Sequence of chain 1.A:
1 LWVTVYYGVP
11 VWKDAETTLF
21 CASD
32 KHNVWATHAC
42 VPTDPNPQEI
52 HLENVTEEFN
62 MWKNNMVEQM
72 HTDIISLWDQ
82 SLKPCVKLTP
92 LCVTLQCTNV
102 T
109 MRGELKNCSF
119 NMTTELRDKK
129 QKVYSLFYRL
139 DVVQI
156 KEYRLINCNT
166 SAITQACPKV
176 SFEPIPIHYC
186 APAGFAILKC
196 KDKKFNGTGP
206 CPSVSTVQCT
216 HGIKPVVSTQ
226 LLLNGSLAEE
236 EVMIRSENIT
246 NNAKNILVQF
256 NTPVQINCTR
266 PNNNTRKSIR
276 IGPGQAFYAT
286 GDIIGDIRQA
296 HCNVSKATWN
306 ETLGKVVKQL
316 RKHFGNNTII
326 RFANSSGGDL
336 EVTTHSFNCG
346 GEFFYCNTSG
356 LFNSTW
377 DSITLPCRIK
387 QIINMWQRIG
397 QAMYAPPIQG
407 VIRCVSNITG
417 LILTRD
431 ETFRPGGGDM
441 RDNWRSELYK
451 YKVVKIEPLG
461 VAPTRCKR

This small molecule binds to this protein.
Small molecule (SMILES): CC(=O)N[C@@H]1[C@@H](O)[C@H](O)[C@@H](CO)O[C@H]1O

Binding-site contacts:
Ligand atom N2 contacts residue ASN413 of chain 1.A at 2.9 Å (h-bond).
Ligand atom C2 contacts residue ASN413 of chain 1.A at 2.5 Å.
Ligand atom C8 contacts residue NAG2 of chain 1.P at 4.5 Å.
Ligand atom C6 contacts residue LEU232 of chain 1.A at 4.2 Å (hydrophobic).
Ligand atom C1 contacts residue PRO258 of chain 1.A at 4.3 Å (hydrophobic).
Ligand atom C8 contacts residue NAG1 of chain 1.P at 3.6 Å.
Ligand atom C8 contacts residue SER412 of chain 1.A at 4.5 Å.
Ligand atom O7 contacts residue NAG1 of chain 1.P at 4.2 Å.
Ligand atom O6 contacts residue LEU232 of chain 1.A at 4.2 Å.
Ligand atom C7 contacts residue ASN229 of chain 1.A at 4.3 Å.
Ligand atom C6 contacts residue PRO258 of chain 1.A at 4.1 Å (hydrophobic).
Ligand atom C5 contacts residue PRO258 of chain 1.A at 4.2 Å (hydrophobic).
Ligand atom C4 contacts residue ASN413 of chain 1.A at 4.2 Å.
Ligand atom O5 contacts residue ASN413 of chain 1.A at 2.3 Å (h-bond).
Ligand atom O6 contacts residue PRO258 of chain 1.A at 3.6 Å.
Ligand atom C7 contacts residue ASN413 of chain 1.A at 3.8 Å.
Ligand atom O5 contacts residue PRO258 of chain 1.A at 3.7 Å.
Ligand atom C8 contacts residue ASN229 of chain 1.A at 4.5 Å.
Ligand atom O7 contacts residue ASN229 of chain 1.A at 4.2 Å.
Ligand atom O7 contacts residue ASN413 of chain 1.A at 4.2 Å.
Ligand atom C1 contacts residue ASN413 of chain 1.A at 1.4 Å.
Ligand atom C3 contacts residue ASN413 of chain 1.A at 3.8 Å.
Ligand atom C8 contacts residue VAL411 of chain 1.A at 3.9 Å (hydrophobic).
Ligand atom C7 contacts residue NAG1 of chain 1.P at 4.4 Å.
Ligand atom C5 contacts residue ASN413 of chain 1.A at 3.6 Å.